This protein binds this small molecule.
Small molecule (SMILES): C=C(C)c1cccc(C(C)(C)NC(=O)Nc2ccc(Cl)c(N[C@H]3O[C@H](CO)[C@@H](O)[C@H]3O)c2)c1

Binding-site contacts:
Ligand atom C9 contacts residue IMP1 of chain 1.P at 3.3 Å.
Ligand atom N4 contacts residue ALA167 of chain 1.C at 3.6 Å.
Ligand atom C6 contacts residue ALA167 of chain 1.C at 3.7 Å (hydrophobic).
Ligand atom C3 contacts residue GLY306 of chain 1.C at 3.5 Å.
Ligand atom CL contacts residue SER44 of chain 1.B at 3.7 Å.
Ligand atom CL contacts residue HIS168 of chain 1.C at 3.6 Å.
Ligand atom C13 contacts residue MET311 of chain 1.C at 3.5 Å (hydrophobic).
Ligand atom C29 contacts residue SER171 of chain 1.C at 3.0 Å.
Ligand atom C7 contacts residue ALA167 of chain 1.C at 3.8 Å (hydrophobic).
Ligand atom C19 contacts residue TYR361 of chain 1.B at 3.7 Å (hydrophobic).
Ligand atom C8 contacts residue THR224 of chain 1.C at 3.7 Å.
Ligand atom CL contacts residue GLY360 of chain 1.B at 2.9 Å.
Ligand atom N4 contacts residue TYR361 of chain 1.B at 3.8 Å.
Ligand atom C8 contacts residue IMP1 of chain 1.P at 3.4 Å.
Ligand atom C18 contacts residue SER357 of chain 1.B at 3.7 Å.
Ligand atom C19 contacts residue SER357 of chain 1.B at 3.6 Å.
Ligand atom O3 contacts residue SER171 of chain 1.C at 3.8 Å.
Ligand atom O6 contacts residue GLY173 of chain 1.C at 3.2 Å (h-bond).
Ligand atom O6 contacts residue SER171 of chain 1.C at 2.2 Å (h-bond).
Ligand atom C24 contacts residue SER166 of chain 1.C at 3.7 Å.
Ligand atom C3 contacts residue MET305 of chain 1.C at 3.7 Å (hydrophobic).
Ligand atom C2 contacts residue MET311 of chain 1.C at 3.4 Å (hydrophobic).
Ligand atom C10 contacts residue ALA167 of chain 1.C at 3.6 Å (hydrophobic).
Ligand atom C2 contacts residue GLY306 of chain 1.C at 3.5 Å.
Ligand atom N4 contacts residue GLU332 of chain 1.C at 3.1 Å (salt-bridge).
Ligand atom C26 contacts residue SER166 of chain 1.C at 3.4 Å.
Ligand atom C4 contacts residue GLY306 of chain 1.C at 3.7 Å.
Ligand atom C17 contacts residue ALA167 of chain 1.C at 3.8 Å (hydrophobic).
Ligand atom C25 contacts residue SER166 of chain 1.C at 3.6 Å.
Ligand atom C18 contacts residue TYR361 of chain 1.B at 3.4 Å (hydrophobic).
Ligand atom C29 contacts residue ILE174 of chain 1.C at 3.6 Å (hydrophobic).
Ligand atom C13 contacts residue VAL330 of chain 1.C at 3.7 Å (hydrophobic).
Ligand atom N3 contacts residue GLU332 of chain 1.C at 3.4 Å (salt-bridge).
Ligand atom C10 contacts residue GLU332 of chain 1.C at 3.7 Å.
Ligand atom C12 contacts residue MET311 of chain 1.C at 3.3 Å (hydrophobic).
Ligand atom O6 contacts residue ILE174 of chain 1.C at 3.5 Å (h-bond).
Ligand atom C7 contacts residue IMP1 of chain 1.P at 3.5 Å.
Ligand atom C13 contacts residue GLU332 of chain 1.C at 3.8 Å.
Ligand atom C8 contacts residue ALA167 of chain 1.C at 3.5 Å (hydrophobic).
Ligand atom O5 contacts residue VAL145 of chain 1.C at 3.4 Å.

Sequence of chain 1.B:
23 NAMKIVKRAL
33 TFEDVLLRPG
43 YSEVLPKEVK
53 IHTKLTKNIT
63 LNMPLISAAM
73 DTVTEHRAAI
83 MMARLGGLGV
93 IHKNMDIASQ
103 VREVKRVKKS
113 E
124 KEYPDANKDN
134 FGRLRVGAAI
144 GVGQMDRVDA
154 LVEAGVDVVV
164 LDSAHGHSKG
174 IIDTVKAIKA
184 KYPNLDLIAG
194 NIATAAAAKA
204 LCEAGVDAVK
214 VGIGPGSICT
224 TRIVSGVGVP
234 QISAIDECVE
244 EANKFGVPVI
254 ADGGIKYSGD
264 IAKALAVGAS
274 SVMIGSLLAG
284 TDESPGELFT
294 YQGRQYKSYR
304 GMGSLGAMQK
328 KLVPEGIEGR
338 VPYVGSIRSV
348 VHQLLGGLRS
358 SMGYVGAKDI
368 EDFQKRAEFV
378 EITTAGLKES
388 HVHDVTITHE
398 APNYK

Sequence of chain 1.C:
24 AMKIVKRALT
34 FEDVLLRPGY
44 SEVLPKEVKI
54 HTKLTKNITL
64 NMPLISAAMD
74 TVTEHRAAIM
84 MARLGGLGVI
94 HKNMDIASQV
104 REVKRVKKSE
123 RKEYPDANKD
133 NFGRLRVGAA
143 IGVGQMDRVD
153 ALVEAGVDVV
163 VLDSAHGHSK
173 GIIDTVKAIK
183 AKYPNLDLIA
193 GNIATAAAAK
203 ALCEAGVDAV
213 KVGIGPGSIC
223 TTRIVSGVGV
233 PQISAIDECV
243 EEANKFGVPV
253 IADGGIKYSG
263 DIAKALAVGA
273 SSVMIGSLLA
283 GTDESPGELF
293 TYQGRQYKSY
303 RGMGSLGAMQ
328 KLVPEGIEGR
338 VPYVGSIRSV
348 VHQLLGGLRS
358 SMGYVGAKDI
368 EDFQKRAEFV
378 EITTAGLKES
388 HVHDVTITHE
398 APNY